Binding-site contacts:
Ligand atom O3 contacts residue PRO208 of chain 1.C at 4.2 Å.
Ligand atom O3 contacts residue THR206 of chain 1.C at 4.4 Å.
Ligand atom O1 contacts residue THR206 of chain 1.C at 3.4 Å.
Ligand atom C7 contacts residue THR206 of chain 1.C at 3.4 Å.
Ligand atom N2 contacts residue THR206 of chain 1.C at 2.8 Å (h-bond).
Ligand atom C8 contacts residue ASN204 of chain 1.C at 3.4 Å.
Ligand atom O1 contacts residue ASN204 of chain 1.C at 3.7 Å.
Ligand atom C7 contacts residue ASN204 of chain 1.C at 3.6 Å.
Ligand atom C1 contacts residue THR206 of chain 1.C at 4.3 Å.
Ligand atom C8 contacts residue PHE203 of chain 1.C at 3.5 Å (hydrophobic).
Ligand atom C2 contacts residue THR206 of chain 1.C at 3.8 Å.
Ligand atom C8 contacts residue PRO208 of chain 1.C at 4.4 Å (hydrophobic).
Ligand atom C8 contacts residue THR206 of chain 1.C at 3.1 Å.
Ligand atom N2 contacts residue ASN204 of chain 1.C at 4.4 Å.
Ligand atom O7 contacts residue ASN204 of chain 1.C at 3.0 Å (h-bond).

Sequence of chain 1.C:
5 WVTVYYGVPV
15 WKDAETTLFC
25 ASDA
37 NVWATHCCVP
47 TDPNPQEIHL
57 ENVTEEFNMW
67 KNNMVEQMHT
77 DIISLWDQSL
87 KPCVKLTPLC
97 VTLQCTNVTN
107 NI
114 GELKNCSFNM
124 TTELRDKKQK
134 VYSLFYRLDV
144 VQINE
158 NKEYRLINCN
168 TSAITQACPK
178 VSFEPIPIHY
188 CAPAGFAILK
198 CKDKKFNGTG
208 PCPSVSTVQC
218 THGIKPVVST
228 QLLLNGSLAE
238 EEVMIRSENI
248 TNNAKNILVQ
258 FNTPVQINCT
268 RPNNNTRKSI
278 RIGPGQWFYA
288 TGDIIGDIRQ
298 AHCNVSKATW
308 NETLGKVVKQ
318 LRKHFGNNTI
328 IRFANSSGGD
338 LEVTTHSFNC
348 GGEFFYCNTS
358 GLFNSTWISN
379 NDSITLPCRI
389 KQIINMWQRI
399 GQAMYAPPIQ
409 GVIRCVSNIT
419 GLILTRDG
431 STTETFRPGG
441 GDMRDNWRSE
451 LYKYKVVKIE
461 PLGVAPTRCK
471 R

A protein and the small-molecule ligand that binds it are described below.
Small molecule (SMILES): CC(=O)N[C@@H]1[C@@H](O)[C@H](O)[C@@H](CO)O[C@H]1O